Sequence of chain 1.C:
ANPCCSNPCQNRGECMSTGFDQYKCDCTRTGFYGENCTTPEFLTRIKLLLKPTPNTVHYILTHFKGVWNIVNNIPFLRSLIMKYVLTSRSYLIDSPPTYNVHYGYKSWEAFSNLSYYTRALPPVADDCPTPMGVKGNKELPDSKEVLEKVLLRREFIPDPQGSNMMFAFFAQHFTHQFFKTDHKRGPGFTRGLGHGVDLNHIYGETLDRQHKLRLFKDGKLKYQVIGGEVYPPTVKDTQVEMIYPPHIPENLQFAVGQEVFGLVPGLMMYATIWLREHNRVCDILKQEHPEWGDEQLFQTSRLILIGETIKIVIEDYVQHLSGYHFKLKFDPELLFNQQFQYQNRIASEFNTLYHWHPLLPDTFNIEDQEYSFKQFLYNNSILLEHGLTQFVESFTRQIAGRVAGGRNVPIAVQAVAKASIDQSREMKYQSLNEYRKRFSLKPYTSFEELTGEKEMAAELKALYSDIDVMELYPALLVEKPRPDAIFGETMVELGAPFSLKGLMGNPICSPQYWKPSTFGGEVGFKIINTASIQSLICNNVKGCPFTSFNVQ

This small molecule binds to this protein.
Small molecule (SMILES): Cc1ccc(-c2cc(C(F)(F)F)nn2-c2ccc(S(N)(=O)=O)cc2)cc1

Binding-site contacts:
Ligand atom O2 contacts residue HIS58 of chain 1.C at 3.6 Å.
Ligand atom O1 contacts residue HIS58 of chain 1.C at 3.2 Å (h-bond).
Ligand atom S1 contacts residue LEU321 of chain 1.C at 3.8 Å.
Ligand atom C16 contacts residue SER322 of chain 1.C at 3.6 Å.
Ligand atom O2 contacts residue ALA485 of chain 1.C at 3.7 Å.
Ligand atom C11 contacts residue TYR354 of chain 1.C at 3.6 Å (hydrophobic).
Ligand atom C15 contacts residue VAL492 of chain 1.C at 3.6 Å (hydrophobic).
Ligand atom C9 contacts residue GLY495 of chain 1.C at 3.7 Å.
Ligand atom C10 contacts residue ALA496 of chain 1.C at 3.7 Å (hydrophobic).
Ligand atom O2 contacts residue SER322 of chain 1.C at 3.1 Å (h-bond).
Ligand atom F3 contacts residue LEU500 of chain 1.C at 3.3 Å.
Ligand atom C14 contacts residue SER322 of chain 1.C at 3.8 Å.
Ligand atom O2 contacts residue GLN161 of chain 1.C at 3.2 Å (h-bond).
Ligand atom C15 contacts residue LEU321 of chain 1.C at 3.6 Å (hydrophobic).
Ligand atom N3 contacts residue PHE487 of chain 1.C at 3.3 Å.
Ligand atom C14 contacts residue LEU321 of chain 1.C at 3.3 Å (hydrophobic).
Ligand atom C15 contacts residue SER322 of chain 1.C at 3.7 Å.
Ligand atom C11 contacts residue TRP356 of chain 1.C at 3.3 Å (hydrophobic).
Ligand atom C2 contacts residue ALA496 of chain 1.C at 3.5 Å (hydrophobic).
Ligand atom C12 contacts residue SER322 of chain 1.C at 3.7 Å.
Ligand atom F1 contacts residue ARG89 of chain 1.C at 3.4 Å.
Ligand atom O1 contacts residue VAL492 of chain 1.C at 3.3 Å.
Ligand atom N3 contacts residue VAL492 of chain 1.C at 3.8 Å.
Ligand atom C17 contacts residue TYR324 of chain 1.C at 3.4 Å (hydrophobic).
Ligand atom C1 contacts residue VAL318 of chain 1.C at 3.5 Å (hydrophobic).
Ligand atom O2 contacts residue LEU321 of chain 1.C at 3.0 Å (h-bond).
Ligand atom O1 contacts residue ARG482 of chain 1.C at 3.2 Å (salt-bridge).
Ligand atom F2 contacts residue TYR324 of chain 1.C at 3.6 Å.
Ligand atom N1 contacts residue SER322 of chain 1.C at 3.8 Å.
Ligand atom N3 contacts residue ILE486 of chain 1.C at 3.7 Å.
Ligand atom C17 contacts residue SER322 of chain 1.C at 3.6 Å.
Ligand atom C13 contacts residue SER322 of chain 1.C at 3.8 Å.
Ligand atom C2 contacts residue VAL318 of chain 1.C at 3.6 Å (hydrophobic).
Ligand atom C9 contacts residue ALA496 of chain 1.C at 3.8 Å (hydrophobic).
Ligand atom C7 contacts residue SER499 of chain 1.C at 3.8 Å.
Ligand atom S1 contacts residue VAL492 of chain 1.C at 3.8 Å.
Ligand atom C16 contacts residue VAL492 of chain 1.C at 3.6 Å (hydrophobic).
Ligand atom F2 contacts residue LEU328 of chain 1.C at 3.4 Å.
Ligand atom C17 contacts residue VAL492 of chain 1.C at 3.5 Å (hydrophobic).
Ligand atom N1 contacts residue VAL318 of chain 1.C at 3.8 Å.